This protein binds this small molecule.
Small molecule (SMILES): CC(=O)N[C@@H]1[C@@H](O)[C@H](O)[C@@H](CO)O[C@H]1O

Binding-site contacts:
Ligand atom O7 contacts residue ASN55 of chain 3.A at 4.4 Å.
Ligand atom C8 contacts residue ASN55 of chain 3.A at 4.2 Å.
Ligand atom O5 contacts residue ASN55 of chain 3.A at 2.5 Å (h-bond).
Ligand atom N2 contacts residue ASN55 of chain 3.A at 2.9 Å (h-bond).
Ligand atom C7 contacts residue ASN55 of chain 3.A at 3.6 Å.
Ligand atom C2 contacts residue ASN55 of chain 3.A at 2.5 Å.
Ligand atom C1 contacts residue ARG12 of chain 3.A at 3.7 Å.
Ligand atom C3 contacts residue ARG12 of chain 3.A at 4.4 Å.
Ligand atom C3 contacts residue ASN55 of chain 3.A at 3.8 Å.
Ligand atom C5 contacts residue ARG12 of chain 3.A at 4.4 Å.
Ligand atom C4 contacts residue ASN55 of chain 3.A at 4.4 Å.
Ligand atom O5 contacts residue ARG12 of chain 3.A at 4.2 Å.
Ligand atom C5 contacts residue ASN55 of chain 3.A at 3.9 Å.
Ligand atom C1 contacts residue ASN55 of chain 3.A at 1.5 Å.

Sequence of chain 3.A:
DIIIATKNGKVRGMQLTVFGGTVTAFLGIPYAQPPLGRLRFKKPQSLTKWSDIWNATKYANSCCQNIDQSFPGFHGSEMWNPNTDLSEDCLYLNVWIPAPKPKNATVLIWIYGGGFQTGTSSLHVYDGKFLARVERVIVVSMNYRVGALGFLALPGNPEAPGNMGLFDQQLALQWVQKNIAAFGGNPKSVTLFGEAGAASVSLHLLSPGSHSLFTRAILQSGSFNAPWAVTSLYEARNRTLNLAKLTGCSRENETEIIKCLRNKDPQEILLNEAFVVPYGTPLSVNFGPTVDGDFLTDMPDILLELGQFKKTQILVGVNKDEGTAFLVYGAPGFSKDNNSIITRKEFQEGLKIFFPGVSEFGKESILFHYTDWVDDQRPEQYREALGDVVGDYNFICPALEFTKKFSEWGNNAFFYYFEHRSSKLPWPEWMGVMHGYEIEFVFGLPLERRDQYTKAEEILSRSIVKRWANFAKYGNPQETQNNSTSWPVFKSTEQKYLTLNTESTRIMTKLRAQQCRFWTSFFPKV